Binding-site contacts:
Ligand atom C7 contacts residue GLN27 of chain 1.D at 4.4 Å.
Ligand atom C8 contacts residue GLN27 of chain 1.D at 3.5 Å.
Ligand atom C3 contacts residue ASN105 of chain 1.B at 3.8 Å.
Ligand atom C4 contacts residue ASN105 of chain 1.B at 4.2 Å.
Ligand atom C1 contacts residue SER28 of chain 1.D at 4.0 Å.
Ligand atom N2 contacts residue ASN105 of chain 1.B at 2.9 Å (h-bond).
Ligand atom C1 contacts residue ASN105 of chain 1.B at 1.4 Å.
Ligand atom C7 contacts residue ASN105 of chain 1.B at 3.9 Å.
Ligand atom C2 contacts residue ASN105 of chain 1.B at 2.5 Å.
Ligand atom O5 contacts residue ASN105 of chain 1.B at 2.4 Å (h-bond).
Ligand atom O7 contacts residue ASN105 of chain 1.B at 3.9 Å.
Ligand atom N2 contacts residue GLN27 of chain 1.D at 4.2 Å.
Ligand atom C5 contacts residue ASN105 of chain 1.B at 3.7 Å.

A small-molecule ligand and the protein it binds are described below.
Small molecule (SMILES): CC(=O)N[C@@H]1[C@@H](O)[C@H](O)[C@@H](CO)O[C@H]1O

Sequence of chain 1.D:
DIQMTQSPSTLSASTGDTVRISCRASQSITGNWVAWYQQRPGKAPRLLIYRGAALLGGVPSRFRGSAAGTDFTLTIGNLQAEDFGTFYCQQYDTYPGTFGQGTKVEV

Sequence of chain 1.B:
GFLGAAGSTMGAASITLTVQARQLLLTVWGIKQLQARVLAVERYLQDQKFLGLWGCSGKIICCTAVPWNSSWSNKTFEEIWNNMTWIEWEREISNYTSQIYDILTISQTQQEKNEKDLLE